Sequence of chain 8.A:
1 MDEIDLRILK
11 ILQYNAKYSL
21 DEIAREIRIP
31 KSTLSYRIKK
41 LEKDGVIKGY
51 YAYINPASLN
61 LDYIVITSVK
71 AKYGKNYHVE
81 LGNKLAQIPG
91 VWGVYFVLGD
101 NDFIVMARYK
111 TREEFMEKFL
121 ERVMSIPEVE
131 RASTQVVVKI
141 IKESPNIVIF

A small-molecule ligand and the protein it binds are described below.
Small molecule (SMILES): NC(=O)CC[C@H](N)C(=O)O

Binding-site contacts:
Ligand atom CA contacts residue PRO30 of chain 8.A at 4.4 Å (hydrophobic).
Ligand atom CD contacts residue LYS31 of chain 8.A at 3.2 Å.
Ligand atom O contacts residue SER32 of chain 8.A at 3.2 Å.
Ligand atom CB contacts residue LYS31 of chain 8.A at 4.0 Å.
Ligand atom OE1 contacts residue PRO30 of chain 8.A at 4.1 Å.
Ligand atom NE2 contacts residue ASP21 of chain 8.A at 3.6 Å (salt-bridge).
Ligand atom OE1 contacts residue LYS31 of chain 8.A at 3.3 Å (salt-bridge).
Ligand atom OE1 contacts residue ALA24 of chain 8.A at 3.9 Å.
Ligand atom CD contacts residue PRO30 of chain 8.A at 4.2 Å (hydrophobic).
Ligand atom CA contacts residue LYS31 of chain 8.A at 4.0 Å.
Ligand atom OXT contacts residue SER32 of chain 8.A at 3.9 Å.
Ligand atom CG contacts residue PRO30 of chain 8.A at 3.9 Å (hydrophobic).
Ligand atom OE1 contacts residue ILE29 of chain 8.A at 3.5 Å (h-bond).
Ligand atom CD contacts residue ILE29 of chain 8.A at 4.4 Å (hydrophobic).
Ligand atom NE2 contacts residue LYS31 of chain 8.A at 3.0 Å.
Ligand atom CG contacts residue LYS31 of chain 8.A at 3.5 Å.
Ligand atom C contacts residue SER32 of chain 8.A at 3.7 Å.
Ligand atom N contacts residue SER32 of chain 8.A at 4.2 Å.
Ligand atom CA contacts residue SER32 of chain 8.A at 3.8 Å.
Ligand atom OXT contacts residue LYS31 of chain 8.A at 3.4 Å.